Binding-site contacts:
Ligand atom CD1 contacts residue ARG173 of chain 1.H at 4.0 Å.
Ligand atom O contacts residue TYR166 of chain 1.G at 3.4 Å.
Ligand atom C contacts residue TYR166 of chain 1.G at 3.7 Å (hydrophobic).
Ligand atom CA contacts residue TYR166 of chain 1.G at 3.9 Å (hydrophobic).
Ligand atom O contacts residue GLN167 of chain 1.G at 2.8 Å (h-bond).
Ligand atom SG contacts residue HIS321 of chain 1.H at 3.5 Å (h-bond).
Ligand atom CB contacts residue HIS321 of chain 1.H at 3.6 Å.
Ligand atom CE2 contacts residue MGM1 of chain 1.DA at 4.1 Å.
Ligand atom O contacts residue TYR166 of chain 1.G at 4.1 Å.
Ligand atom O contacts residue MGM1 of chain 1.DA at 3.8 Å.
Ligand atom CE2 contacts residue THR49 of chain 1.H at 3.8 Å.
Ligand atom C contacts residue GLN167 of chain 1.G at 4.0 Å.
Ligand atom CA contacts residue ARG173 of chain 1.H at 3.8 Å.
Ligand atom N contacts residue HIS321 of chain 1.H at 4.0 Å.
Ligand atom CG2 contacts residue MGM1 of chain 1.DA at 4.1 Å.
Ligand atom N contacts residue LYS311 of chain 1.H at 3.4 Å.
Ligand atom CA contacts residue TYR166 of chain 1.G at 4.0 Å (hydrophobic).
Ligand atom O contacts residue LYS311 of chain 1.H at 3.4 Å (salt-bridge).
Ligand atom O contacts residue LEU320 of chain 1.H at 3.7 Å.
Ligand atom N contacts residue TYR166 of chain 1.G at 3.7 Å.
Ligand atom SG contacts residue CYS271 of chain 1.H at 4.0 Å.
Ligand atom CB contacts residue ZN1 of chain 1.BA at 3.5 Å.
Ligand atom O contacts residue MGM1 of chain 1.DA at 3.6 Å.
Ligand atom CZ contacts residue MGM1 of chain 1.DA at 3.8 Å.
Ligand atom CG1 contacts residue LYS164 of chain 1.G at 4.1 Å.
Ligand atom C contacts residue TYR166 of chain 1.G at 3.4 Å (hydrophobic).
Ligand atom CZ contacts residue ALA123 of chain 1.H at 3.4 Å (hydrophobic).
Ligand atom SG contacts residue ZN1 of chain 1.BA at 2.4 Å.
Ligand atom N contacts residue ARG173 of chain 1.H at 4.1 Å.
Ligand atom CD1 contacts residue LEU320 of chain 1.H at 3.7 Å (hydrophobic).
Ligand atom C contacts residue ARG173 of chain 1.H at 3.7 Å.
Ligand atom SG contacts residue LYS311 of chain 1.H at 3.8 Å.
Ligand atom CB contacts residue SER46 of chain 1.H at 4.0 Å.
Ligand atom CB contacts residue LYS164 of chain 1.G at 4.1 Å.
Ligand atom O contacts residue ARG173 of chain 1.H at 2.9 Å (salt-bridge).
Ligand atom O contacts residue TYR166 of chain 1.G at 3.4 Å.
Ligand atom OXT contacts residue TYR166 of chain 1.G at 3.7 Å.
Ligand atom SG contacts residue ASP269 of chain 1.H at 3.0 Å (salt-bridge).
Ligand atom CE1 contacts residue ALA123 of chain 1.H at 3.2 Å (hydrophobic).
Ligand atom CE1 contacts residue MGM1 of chain 1.DA at 3.9 Å.

Sequence of chain 1.G:
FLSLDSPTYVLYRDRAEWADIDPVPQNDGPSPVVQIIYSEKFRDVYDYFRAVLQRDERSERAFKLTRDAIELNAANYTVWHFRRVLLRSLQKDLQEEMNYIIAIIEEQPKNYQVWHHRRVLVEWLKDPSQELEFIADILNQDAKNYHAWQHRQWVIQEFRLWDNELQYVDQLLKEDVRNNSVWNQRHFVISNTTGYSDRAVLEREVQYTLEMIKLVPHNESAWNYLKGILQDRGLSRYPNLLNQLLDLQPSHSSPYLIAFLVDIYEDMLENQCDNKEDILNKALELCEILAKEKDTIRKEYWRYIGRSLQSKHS

Sequence of chain 1.H:
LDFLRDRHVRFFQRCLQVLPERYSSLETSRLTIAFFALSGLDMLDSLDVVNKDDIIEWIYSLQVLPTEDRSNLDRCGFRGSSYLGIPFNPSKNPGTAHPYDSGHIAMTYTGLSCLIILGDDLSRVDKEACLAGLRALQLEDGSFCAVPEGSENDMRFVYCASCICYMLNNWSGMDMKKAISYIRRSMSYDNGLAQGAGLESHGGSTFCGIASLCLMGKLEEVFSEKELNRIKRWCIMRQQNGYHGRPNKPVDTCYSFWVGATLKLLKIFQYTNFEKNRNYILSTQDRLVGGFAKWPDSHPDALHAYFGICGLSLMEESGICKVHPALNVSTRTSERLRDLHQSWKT

The small molecule below binds the protein below.
Small molecule (SMILES): CC[C@H](C)[C@H](NC(=O)[C@@H](NC(=O)[C@H](CS)NC(=O)[C@@H](N)CCCCN)C(C)C)C(=O)N[C@@H](Cc1ccccc1)C(=O)O